Sequence of chain 1.A:
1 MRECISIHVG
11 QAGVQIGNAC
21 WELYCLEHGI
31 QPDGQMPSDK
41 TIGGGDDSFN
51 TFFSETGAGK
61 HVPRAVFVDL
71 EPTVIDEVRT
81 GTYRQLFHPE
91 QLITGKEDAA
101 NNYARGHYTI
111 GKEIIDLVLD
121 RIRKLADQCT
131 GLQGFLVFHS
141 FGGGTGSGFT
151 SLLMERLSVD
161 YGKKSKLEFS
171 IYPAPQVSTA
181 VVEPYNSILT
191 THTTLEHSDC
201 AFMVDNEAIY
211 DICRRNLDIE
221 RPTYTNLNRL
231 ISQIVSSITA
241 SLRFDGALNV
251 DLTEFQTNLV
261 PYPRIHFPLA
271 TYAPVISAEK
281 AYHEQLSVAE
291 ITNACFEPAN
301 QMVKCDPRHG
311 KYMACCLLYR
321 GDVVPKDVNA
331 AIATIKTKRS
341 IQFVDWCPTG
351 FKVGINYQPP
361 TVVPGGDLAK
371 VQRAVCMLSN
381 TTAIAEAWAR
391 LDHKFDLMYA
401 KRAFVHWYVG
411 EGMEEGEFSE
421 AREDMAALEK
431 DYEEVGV

Sequence of chain 1.B:
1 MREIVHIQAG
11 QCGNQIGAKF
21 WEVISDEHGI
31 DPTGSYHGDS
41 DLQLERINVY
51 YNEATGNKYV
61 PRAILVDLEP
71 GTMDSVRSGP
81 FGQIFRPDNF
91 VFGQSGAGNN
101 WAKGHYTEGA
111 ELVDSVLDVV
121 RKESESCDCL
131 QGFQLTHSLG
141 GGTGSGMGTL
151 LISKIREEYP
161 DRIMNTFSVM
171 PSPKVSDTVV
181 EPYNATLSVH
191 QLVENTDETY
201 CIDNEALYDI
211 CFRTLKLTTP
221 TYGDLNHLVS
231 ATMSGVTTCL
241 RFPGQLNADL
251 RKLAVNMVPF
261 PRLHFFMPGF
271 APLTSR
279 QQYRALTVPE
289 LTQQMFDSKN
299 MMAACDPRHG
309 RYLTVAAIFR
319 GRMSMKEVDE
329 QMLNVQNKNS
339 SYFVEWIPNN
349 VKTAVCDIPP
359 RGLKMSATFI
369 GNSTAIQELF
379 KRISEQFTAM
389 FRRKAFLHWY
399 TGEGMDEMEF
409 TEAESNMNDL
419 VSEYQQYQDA

Binding-site contacts:
Ligand atom C29 contacts residue LYS350 of chain 1.B at 3.5 Å.
Ligand atom O16 contacts residue LYS350 of chain 1.B at 3.2 Å.
Ligand atom O26 contacts residue ALA352 of chain 1.B at 3.5 Å.
Ligand atom C29 contacts residue VAL313 of chain 1.B at 3.5 Å (hydrophobic).
Ligand atom N2 contacts residue LEU246 of chain 1.B at 3.7 Å.
Ligand atom C17 contacts residue LEU253 of chain 1.B at 3.6 Å (hydrophobic).
Ligand atom C23 contacts residue LEU253 of chain 1.B at 3.7 Å (hydrophobic).
Ligand atom C9 contacts residue ALA180 of chain 1.A at 3.5 Å (hydrophobic).
Ligand atom C23 contacts residue ALA248 of chain 1.B at 3.4 Å (hydrophobic).
Ligand atom C29 contacts residue VAL181 of chain 1.A at 3.6 Å (hydrophobic).
Ligand atom C28 contacts residue MET257 of chain 1.B at 3.6 Å (hydrophobic).
Ligand atom C25 contacts residue VAL236 of chain 1.B at 3.3 Å (hydrophobic).
Ligand atom C13 contacts residue ASN256 of chain 1.B at 3.4 Å.
Ligand atom N2 contacts residue ALA248 of chain 1.B at 3.1 Å.
Ligand atom C8 contacts residue THR179 of chain 1.A at 3.5 Å.
Ligand atom C12 contacts residue LYS350 of chain 1.B at 3.4 Å.
Ligand atom C29 contacts residue ASN256 of chain 1.B at 3.6 Å.
Ligand atom C22 contacts residue CYS239 of chain 1.B at 3.6 Å (hydrophobic).
Ligand atom O15 contacts residue MET257 of chain 1.B at 3.2 Å.
Ligand atom C7 contacts residue ASN256 of chain 1.B at 3.4 Å.
Ligand atom C9 contacts residue ASN101 of chain 1.A at 3.2 Å.
Ligand atom O15 contacts residue ALA314 of chain 1.B at 3.4 Å.
Ligand atom C12 contacts residue ASN256 of chain 1.B at 3.5 Å.
Ligand atom C4 contacts residue LEU246 of chain 1.B at 3.2 Å (hydrophobic).
Ligand atom C14 contacts residue ASN256 of chain 1.B at 3.5 Å.
Ligand atom C28 contacts residue ASN256 of chain 1.B at 3.0 Å.
Ligand atom O26 contacts residue ILE316 of chain 1.B at 3.7 Å.
Ligand atom C3 contacts residue LEU246 of chain 1.B at 3.2 Å (hydrophobic).
Ligand atom C27 contacts residue LYS350 of chain 1.B at 3.3 Å.
Ligand atom O24 contacts residue ALA248 of chain 1.B at 3.6 Å.
Ligand atom O1 contacts residue ALA248 of chain 1.B at 3.3 Å.
Ligand atom C3 contacts residue LYS252 of chain 1.B at 3.4 Å.
Ligand atom C9 contacts residue ASN256 of chain 1.B at 3.6 Å.
Ligand atom C5 contacts residue LEU246 of chain 1.B at 3.5 Å (hydrophobic).
Ligand atom O24 contacts residue CYS239 of chain 1.B at 3.1 Å.
Ligand atom C10 contacts residue ASN101 of chain 1.A at 3.5 Å.
Ligand atom C10 contacts residue LEU246 of chain 1.B at 3.6 Å (hydrophobic).
Ligand atom C29 contacts residue ASN348 of chain 1.B at 3.2 Å.
Ligand atom C21 contacts residue CYS239 of chain 1.B at 3.7 Å (hydrophobic).
Ligand atom C6 contacts residue ASN256 of chain 1.B at 3.5 Å.

A small-molecule ligand and the protein it binds are described below.
Small molecule (SMILES): CCOC(=O)c1cc2c(n1Cc1cc(OC)cc(OC)c1)-c1oncc1CCC2